A small-molecule ligand and the protein it binds are described below.
Small molecule (SMILES): CC(C)C[C@H](NC(=O)[C@H](C)NC(=O)CNC(=O)[C@@H](N)Cc1ccccc1)C(=O)N[C@@H](CC(C)C)C(=O)N[C@@H](C)C(=O)O

Binding-site contacts:
Ligand atom O contacts residue ARG18 of chain 3.B at 3.0 Å (salt-bridge).
Ligand atom O contacts residue THR17 of chain 3.B at 3.8 Å.
Ligand atom CA contacts residue ILE14 of chain 3.B at 4.0 Å (hydrophobic).
Ligand atom C contacts residue ARG18 of chain 3.B at 4.1 Å.
Ligand atom CA contacts residue ASP12 of chain 3.B at 3.7 Å.
Ligand atom CD1 contacts residue ILE14 of chain 3.B at 3.6 Å (hydrophobic).
Ligand atom CG contacts residue THR17 of chain 3.B at 4.3 Å.
Ligand atom N contacts residue ILE14 of chain 3.B at 3.5 Å.
Ligand atom O contacts residue ILE14 of chain 3.B at 3.5 Å (h-bond).
Ligand atom C contacts residue ILE14 of chain 3.B at 4.2 Å (hydrophobic).
Ligand atom CE1 contacts residue ASP12 of chain 3.B at 3.5 Å.
Ligand atom CD2 contacts residue THR17 of chain 3.B at 3.7 Å.
Ligand atom CB contacts residue THR17 of chain 3.B at 4.0 Å.
Ligand atom CA contacts residue ARG18 of chain 3.B at 3.8 Å.
Ligand atom N contacts residue ASP12 of chain 3.B at 4.1 Å.
Ligand atom CD2 contacts residue ASP106 of chain 3.B at 4.1 Å.
Ligand atom C contacts residue THR16 of chain 3.B at 4.2 Å.
Ligand atom C contacts residue THR16 of chain 3.B at 3.7 Å.
Ligand atom CA contacts residue ILE14 of chain 3.B at 3.3 Å (hydrophobic).
Ligand atom C contacts residue ILE14 of chain 3.B at 3.6 Å (hydrophobic).
Ligand atom N contacts residue THR16 of chain 3.B at 2.9 Å (h-bond).
Ligand atom O contacts residue ARG18 of chain 3.B at 3.6 Å (salt-bridge).
Ligand atom O contacts residue LEU15 of chain 3.B at 3.5 Å.
Ligand atom CB contacts residue ARG18 of chain 3.B at 4.2 Å.
Ligand atom CB contacts residue ILE14 of chain 3.B at 4.1 Å (hydrophobic).
Ligand atom CD1 contacts residue THR16 of chain 3.B at 3.1 Å.
Ligand atom CD2 contacts residue HIS157 of chain 3.B at 3.7 Å.
Ligand atom C contacts residue ILE14 of chain 3.B at 3.4 Å (hydrophobic).
Ligand atom CB contacts residue THR16 of chain 3.B at 4.2 Å.
Ligand atom C contacts residue ARG18 of chain 3.B at 3.8 Å.
Ligand atom CD1 contacts residue ASP12 of chain 3.B at 3.8 Å.
Ligand atom O contacts residue THR16 of chain 3.B at 3.1 Å (h-bond).
Ligand atom N contacts residue ILE14 of chain 3.B at 3.0 Å (h-bond).
Ligand atom CD1 contacts residue TYR34 of chain 3.B at 3.0 Å (hydrophobic).
Ligand atom CB contacts residue LEU15 of chain 3.B at 4.1 Å (hydrophobic).
Ligand atom CG contacts residue ILE14 of chain 3.B at 4.2 Å (hydrophobic).
Ligand atom O contacts residue ILE14 of chain 3.B at 3.1 Å.
Ligand atom CA contacts residue THR16 of chain 3.B at 3.6 Å.
Ligand atom CG contacts residue THR16 of chain 3.B at 4.0 Å.
Ligand atom CD2 contacts residue VAL32 of chain 3.B at 3.9 Å (hydrophobic).

Sequence of chain 3.B:
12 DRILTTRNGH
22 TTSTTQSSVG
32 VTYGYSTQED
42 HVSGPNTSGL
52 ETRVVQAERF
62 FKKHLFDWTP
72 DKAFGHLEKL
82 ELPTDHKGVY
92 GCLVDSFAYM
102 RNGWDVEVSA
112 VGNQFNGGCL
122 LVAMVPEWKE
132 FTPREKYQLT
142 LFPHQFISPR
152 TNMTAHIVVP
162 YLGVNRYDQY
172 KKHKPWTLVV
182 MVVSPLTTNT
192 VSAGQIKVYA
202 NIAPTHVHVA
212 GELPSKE